A protein and the small-molecule ligand that binds it are described below.
Small molecule (SMILES): CC(=O)N[C@@H]1[C@@H](O)[C@H](O)[C@@H](CO)O[C@H]1O

Sequence of chain 1.C:
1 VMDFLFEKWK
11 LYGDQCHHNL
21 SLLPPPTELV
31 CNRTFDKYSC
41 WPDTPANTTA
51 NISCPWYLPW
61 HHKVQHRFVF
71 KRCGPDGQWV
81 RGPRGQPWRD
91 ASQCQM

Binding-site contacts:
Ligand atom C8 contacts residue PHE68 of chain 1.C at 3.7 Å (hydrophobic).
Ligand atom C7 contacts residue PHE70 of chain 1.C at 4.2 Å (hydrophobic).
Ligand atom N2 contacts residue ASN51 of chain 1.C at 3.1 Å (h-bond).
Ligand atom C1 contacts residue ASN51 of chain 1.C at 1.0 Å.
Ligand atom C6 contacts residue ASN51 of chain 1.C at 4.0 Å.
Ligand atom C5 contacts residue ASN51 of chain 1.C at 2.9 Å.
Ligand atom O7 contacts residue PHE70 of chain 1.C at 3.6 Å.
Ligand atom O5 contacts residue ASN51 of chain 1.C at 1.7 Å (h-bond).
Ligand atom C2 contacts residue ASN51 of chain 1.C at 2.5 Å.
Ligand atom C3 contacts residue ASN51 of chain 1.C at 3.5 Å.
Ligand atom C7 contacts residue ASN51 of chain 1.C at 3.9 Å.
Ligand atom O7 contacts residue ASN51 of chain 1.C at 3.8 Å.
Ligand atom C4 contacts residue ASN51 of chain 1.C at 3.8 Å.